The small molecule below binds the protein below.
Small molecule (SMILES): CC(=O)N[C@@H]1[C@@H](O)[C@H](O)[C@@H](CO)O[C@H]1O

Binding-site contacts:
Ligand atom C7 contacts residue ASP311 of chain 1.C at 3.5 Å.
Ligand atom C6 contacts residue TRP366 of chain 1.C at 4.1 Å (hydrophobic).
Ligand atom O5 contacts residue TRP366 of chain 1.C at 3.7 Å.
Ligand atom C8 contacts residue ASN310 of chain 1.C at 4.3 Å.
Ligand atom O5 contacts residue ASN310 of chain 1.C at 2.4 Å (h-bond).
Ligand atom O7 contacts residue ASP311 of chain 1.C at 3.0 Å (salt-bridge).
Ligand atom C5 contacts residue TRP366 of chain 1.C at 4.2 Å (hydrophobic).
Ligand atom O7 contacts residue THR307 of chain 1.C at 4.4 Å.
Ligand atom N2 contacts residue ASN310 of chain 1.C at 2.8 Å (h-bond).
Ligand atom O6 contacts residue TRP366 of chain 1.C at 3.1 Å.
Ligand atom C3 contacts residue ASN310 of chain 1.C at 3.8 Å.
Ligand atom C1 contacts residue ASN310 of chain 1.C at 1.4 Å.
Ligand atom O7 contacts residue ASN310 of chain 1.C at 3.2 Å (h-bond).
Ligand atom C5 contacts residue ASN310 of chain 1.C at 3.7 Å.
Ligand atom C2 contacts residue ASN310 of chain 1.C at 2.5 Å.
Ligand atom C4 contacts residue TRP366 of chain 1.C at 4.2 Å (hydrophobic).
Ligand atom C4 contacts residue ASN310 of chain 1.C at 4.3 Å.
Ligand atom O7 contacts residue ARG314 of chain 1.C at 4.3 Å.
Ligand atom C7 contacts residue ASN310 of chain 1.C at 3.2 Å.
Ligand atom C8 contacts residue ASP311 of chain 1.C at 3.2 Å.

Sequence of chain 1.C:
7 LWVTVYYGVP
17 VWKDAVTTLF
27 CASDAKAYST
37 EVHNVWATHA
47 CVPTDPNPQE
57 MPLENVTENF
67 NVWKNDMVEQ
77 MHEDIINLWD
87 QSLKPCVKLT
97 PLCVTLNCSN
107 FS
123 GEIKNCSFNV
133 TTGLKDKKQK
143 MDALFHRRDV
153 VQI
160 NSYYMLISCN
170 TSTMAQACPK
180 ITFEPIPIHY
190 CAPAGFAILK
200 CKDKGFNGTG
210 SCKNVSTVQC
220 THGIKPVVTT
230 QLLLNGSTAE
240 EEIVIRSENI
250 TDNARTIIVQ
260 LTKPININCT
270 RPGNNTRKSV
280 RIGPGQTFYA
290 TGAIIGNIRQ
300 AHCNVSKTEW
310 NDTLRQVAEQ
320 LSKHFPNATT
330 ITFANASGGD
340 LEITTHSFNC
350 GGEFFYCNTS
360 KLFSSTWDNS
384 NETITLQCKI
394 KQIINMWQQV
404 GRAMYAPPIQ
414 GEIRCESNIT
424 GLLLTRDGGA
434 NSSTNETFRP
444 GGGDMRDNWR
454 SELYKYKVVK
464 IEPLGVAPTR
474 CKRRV